Sequence of chain 1.A:
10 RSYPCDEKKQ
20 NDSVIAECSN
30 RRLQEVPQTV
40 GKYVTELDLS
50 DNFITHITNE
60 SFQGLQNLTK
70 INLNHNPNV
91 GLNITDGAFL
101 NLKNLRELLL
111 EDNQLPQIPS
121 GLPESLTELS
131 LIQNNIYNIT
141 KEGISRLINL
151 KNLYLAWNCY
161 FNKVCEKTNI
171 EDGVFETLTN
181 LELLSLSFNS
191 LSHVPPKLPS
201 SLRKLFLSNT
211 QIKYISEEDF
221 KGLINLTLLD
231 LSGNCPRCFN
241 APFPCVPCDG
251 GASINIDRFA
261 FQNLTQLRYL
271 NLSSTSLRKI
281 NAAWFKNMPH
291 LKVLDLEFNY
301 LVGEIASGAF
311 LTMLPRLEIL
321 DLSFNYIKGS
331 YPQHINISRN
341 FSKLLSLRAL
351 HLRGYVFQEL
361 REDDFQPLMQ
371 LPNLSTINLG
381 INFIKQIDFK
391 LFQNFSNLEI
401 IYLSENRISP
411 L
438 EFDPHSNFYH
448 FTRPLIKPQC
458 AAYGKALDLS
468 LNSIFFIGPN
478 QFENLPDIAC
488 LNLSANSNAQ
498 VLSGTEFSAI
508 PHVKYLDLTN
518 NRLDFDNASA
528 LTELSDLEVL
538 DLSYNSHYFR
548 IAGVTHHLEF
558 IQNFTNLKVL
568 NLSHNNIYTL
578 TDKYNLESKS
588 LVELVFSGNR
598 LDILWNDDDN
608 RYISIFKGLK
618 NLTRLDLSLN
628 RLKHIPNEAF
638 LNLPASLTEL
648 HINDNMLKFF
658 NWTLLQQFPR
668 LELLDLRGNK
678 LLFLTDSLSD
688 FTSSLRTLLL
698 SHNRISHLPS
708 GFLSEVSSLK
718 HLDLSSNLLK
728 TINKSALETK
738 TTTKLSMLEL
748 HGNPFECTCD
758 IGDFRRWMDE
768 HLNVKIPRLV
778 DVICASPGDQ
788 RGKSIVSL

Binding-site contacts:
Ligand atom C4 contacts residue PHE383 of chain 1.A at 3.6 Å (hydrophobic).
Ligand atom O3' contacts residue ILE327 of chain 1.A at 3.9 Å.
Ligand atom O4 contacts residue ASP521 of chain 2.A at 3.5 Å (salt-bridge).
Ligand atom N1 contacts residue ASP523 of chain 2.A at 3.8 Å.
Ligand atom C6 contacts residue TYR331 of chain 1.A at 4.0 Å (hydrophobic).
Ligand atom C5' contacts residue THR552 of chain 2.A at 4.0 Å.
Ligand atom C5 contacts residue PHE383 of chain 1.A at 3.8 Å (hydrophobic).
Ligand atom N1 contacts residue PHE383 of chain 1.A at 3.8 Å.
Ligand atom C2' contacts residue ASP523 of chain 2.A at 3.1 Å.
Ligand atom O4' contacts residue PHE383 of chain 1.A at 3.6 Å.
Ligand atom C6 contacts residue VAL356 of chain 1.A at 3.7 Å (hydrophobic).
Ligand atom C5' contacts residue VAL551 of chain 2.A at 3.9 Å (hydrophobic).
Ligand atom O2 contacts residue ASP521 of chain 2.A at 3.7 Å.
Ligand atom O2 contacts residue PHE383 of chain 1.A at 3.5 Å.
Ligand atom C2 contacts residue ASP521 of chain 2.A at 3.7 Å.
Ligand atom N3 contacts residue PHE383 of chain 1.A at 3.5 Å.
Ligand atom O3' contacts residue GLY329 of chain 1.A at 2.8 Å (h-bond).
Ligand atom O2' contacts residue GLY329 of chain 1.A at 3.4 Å.
Ligand atom C2 contacts residue ASP523 of chain 2.A at 3.6 Å.
Ligand atom C3' contacts residue TYR326 of chain 1.A at 3.9 Å (hydrophobic).
Ligand atom O3' contacts residue TYR326 of chain 1.A at 3.4 Å.
Ligand atom O2' contacts residue ASP523 of chain 2.A at 2.9 Å (salt-bridge).
Ligand atom C1' contacts residue VAL356 of chain 1.A at 4.0 Å (hydrophobic).
Ligand atom N3 contacts residue ASP521 of chain 2.A at 2.8 Å (salt-bridge).
Ligand atom C4 contacts residue ARG407 of chain 1.A at 4.0 Å.
Ligand atom C4' contacts residue TYR326 of chain 1.A at 3.7 Å (hydrophobic).
Ligand atom O3' contacts residue LYS328 of chain 1.A at 3.2 Å.
Ligand atom C2 contacts residue PHE383 of chain 1.A at 3.4 Å (hydrophobic).
Ligand atom C6 contacts residue PHE383 of chain 1.A at 3.9 Å (hydrophobic).
Ligand atom O4' contacts residue VAL356 of chain 1.A at 3.7 Å.
Ligand atom C5 contacts residue TYR331 of chain 1.A at 3.8 Å (hydrophobic).
Ligand atom O5' contacts residue VAL551 of chain 2.A at 3.4 Å.
Ligand atom O2 contacts residue THR552 of chain 2.A at 3.7 Å.
Ligand atom O5' contacts residue THR552 of chain 2.A at 3.0 Å (h-bond).
Ligand atom O4 contacts residue VAL498 of chain 2.A at 3.8 Å.
Ligand atom O4 contacts residue PHE383 of chain 1.A at 3.5 Å.
Ligand atom O4 contacts residue ARG407 of chain 1.A at 2.9 Å (salt-bridge).
Ligand atom C5' contacts residue TYR326 of chain 1.A at 3.6 Å (hydrophobic).
Ligand atom O2 contacts residue ASP523 of chain 2.A at 3.5 Å.
Ligand atom C4 contacts residue ASP521 of chain 2.A at 3.6 Å.

The protein below binds the small molecule below.
Small molecule (SMILES): O=c1ccn([C@@H]2O[C@H](CO)[C@@H](O)[C@H]2O)c(=O)[nH]1

Sequence of chain 2.A:
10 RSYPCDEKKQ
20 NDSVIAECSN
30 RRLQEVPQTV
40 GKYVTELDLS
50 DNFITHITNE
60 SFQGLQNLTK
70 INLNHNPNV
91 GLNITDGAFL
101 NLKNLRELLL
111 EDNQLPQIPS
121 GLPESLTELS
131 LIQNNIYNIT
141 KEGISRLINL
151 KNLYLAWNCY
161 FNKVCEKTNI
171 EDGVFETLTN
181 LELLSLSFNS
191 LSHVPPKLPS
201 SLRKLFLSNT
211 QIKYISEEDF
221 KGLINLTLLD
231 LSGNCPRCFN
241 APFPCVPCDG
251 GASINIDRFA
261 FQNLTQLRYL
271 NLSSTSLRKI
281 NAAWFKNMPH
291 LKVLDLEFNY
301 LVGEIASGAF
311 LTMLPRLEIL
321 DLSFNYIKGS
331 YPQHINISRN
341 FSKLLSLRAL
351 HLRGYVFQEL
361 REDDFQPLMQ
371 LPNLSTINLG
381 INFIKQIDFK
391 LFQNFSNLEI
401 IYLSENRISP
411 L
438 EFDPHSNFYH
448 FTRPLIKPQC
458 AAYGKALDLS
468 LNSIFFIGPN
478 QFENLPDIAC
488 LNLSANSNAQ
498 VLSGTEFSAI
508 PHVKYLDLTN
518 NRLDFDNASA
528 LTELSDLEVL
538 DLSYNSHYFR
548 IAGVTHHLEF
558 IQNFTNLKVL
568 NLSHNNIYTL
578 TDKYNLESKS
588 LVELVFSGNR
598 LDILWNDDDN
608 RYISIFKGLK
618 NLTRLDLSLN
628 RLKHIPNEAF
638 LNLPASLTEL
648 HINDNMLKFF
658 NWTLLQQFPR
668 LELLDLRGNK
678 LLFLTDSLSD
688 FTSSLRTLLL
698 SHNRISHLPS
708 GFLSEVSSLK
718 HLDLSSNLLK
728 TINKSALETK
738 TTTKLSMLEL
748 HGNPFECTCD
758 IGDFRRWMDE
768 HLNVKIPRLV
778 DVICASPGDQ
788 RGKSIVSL